Sequence of chain 1.A:
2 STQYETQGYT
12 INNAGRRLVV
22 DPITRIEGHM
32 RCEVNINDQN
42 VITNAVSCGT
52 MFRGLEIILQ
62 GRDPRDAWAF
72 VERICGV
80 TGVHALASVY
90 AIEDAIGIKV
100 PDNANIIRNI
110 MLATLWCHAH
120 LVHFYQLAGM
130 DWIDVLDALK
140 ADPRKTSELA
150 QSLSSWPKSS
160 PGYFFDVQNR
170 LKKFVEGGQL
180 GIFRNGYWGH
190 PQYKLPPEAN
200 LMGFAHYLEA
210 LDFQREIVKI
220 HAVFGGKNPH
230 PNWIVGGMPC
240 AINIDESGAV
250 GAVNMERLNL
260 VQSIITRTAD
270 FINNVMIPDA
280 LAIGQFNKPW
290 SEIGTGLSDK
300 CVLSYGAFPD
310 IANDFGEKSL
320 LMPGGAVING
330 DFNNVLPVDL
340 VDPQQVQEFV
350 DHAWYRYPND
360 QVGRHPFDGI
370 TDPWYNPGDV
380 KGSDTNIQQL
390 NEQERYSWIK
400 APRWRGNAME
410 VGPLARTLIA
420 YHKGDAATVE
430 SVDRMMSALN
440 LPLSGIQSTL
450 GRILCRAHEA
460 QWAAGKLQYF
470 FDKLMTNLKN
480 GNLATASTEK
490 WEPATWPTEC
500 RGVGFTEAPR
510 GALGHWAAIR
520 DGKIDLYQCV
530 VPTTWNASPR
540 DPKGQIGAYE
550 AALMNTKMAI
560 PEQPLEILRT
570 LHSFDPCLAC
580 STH

Binding-site contacts:
Ligand atom C3 contacts residue CSO79 of chain 1.A at 3.1 Å.
Ligand atom C3 contacts residue ALA507 of chain 1.A at 3.8 Å (hydrophobic).
Ligand atom C1 contacts residue CYS576 of chain 1.A at 3.8 Å (hydrophobic).
Ligand atom N2 contacts residue CSO79 of chain 1.A at 3.5 Å.
Ligand atom N2 contacts residue ALA507 of chain 1.A at 3.3 Å.
Ligand atom C1 contacts residue THR532 of chain 1.A at 3.9 Å.
Ligand atom N2 contacts residue PRO508 of chain 1.A at 3.3 Å.
Ligand atom C3 contacts residue CYS579 of chain 1.A at 3.1 Å (hydrophobic).
Ligand atom N1 contacts residue ARG509 of chain 1.A at 3.7 Å.
Ligand atom C2 contacts residue CSO79 of chain 1.A at 3.1 Å.
Ligand atom N1 contacts residue PRO531 of chain 1.A at 3.5 Å.
Ligand atom C1 contacts residue CSO79 of chain 1.A at 4.1 Å.
Ligand atom C2 contacts residue ALA507 of chain 1.A at 3.6 Å (hydrophobic).
Ligand atom C2 contacts residue ARG509 of chain 1.A at 3.4 Å.
Ligand atom C1 contacts residue CYS579 of chain 1.A at 3.0 Å (hydrophobic).
Ligand atom O3 contacts residue ALA507 of chain 1.A at 3.5 Å.
Ligand atom C1 contacts residue ARG509 of chain 1.A at 3.6 Å.
Ligand atom C3 contacts residue PRO531 of chain 1.A at 3.9 Å (hydrophobic).
Ligand atom O3 contacts residue CYS579 of chain 1.A at 3.9 Å.
Ligand atom N1 contacts residue VAL530 of chain 1.A at 3.8 Å.
Ligand atom N1 contacts residue CYS579 of chain 1.A at 3.4 Å.
Ligand atom N2 contacts residue ARG509 of chain 1.A at 3.0 Å (salt-bridge).
Ligand atom C1 contacts residue VAL530 of chain 1.A at 3.7 Å (hydrophobic).
Ligand atom O3 contacts residue PRO531 of chain 1.A at 3.5 Å.
Ligand atom FE contacts residue CSO79 of chain 1.A at 2.3 Å.
Ligand atom C2 contacts residue NI1 of chain 1.F at 4.0 Å.
Ligand atom O3 contacts residue CSO79 of chain 1.A at 4.0 Å.
Ligand atom C3 contacts residue VAL530 of chain 1.A at 3.5 Å (hydrophobic).
Ligand atom C3 contacts residue HIS83 of chain 1.A at 3.5 Å.
Ligand atom O3 contacts residue VAL530 of chain 1.A at 3.4 Å.
Ligand atom N1 contacts residue CYS576 of chain 1.A at 3.9 Å.
Ligand atom FE contacts residue NI1 of chain 1.F at 2.9 Å.
Ligand atom C1 contacts residue NI1 of chain 1.F at 3.9 Å.
Ligand atom C1 contacts residue PRO531 of chain 1.A at 3.8 Å (hydrophobic).
Ligand atom O3 contacts residue LEU512 of chain 1.A at 3.6 Å.
Ligand atom C3 contacts residue VAL82 of chain 1.A at 3.8 Å (hydrophobic).
Ligand atom FE contacts residue CYS579 of chain 1.A at 2.3 Å.
Ligand atom O3 contacts residue VAL82 of chain 1.A at 3.5 Å.
Ligand atom O3 contacts residue HIS83 of chain 1.A at 3.4 Å (h-bond).
Ligand atom N1 contacts residue THR532 of chain 1.A at 2.9 Å (h-bond).

This protein binds this small molecule.
Small molecule (SMILES): N#C[Fe](=C=O)C#N